Sequence of chain 1.C:
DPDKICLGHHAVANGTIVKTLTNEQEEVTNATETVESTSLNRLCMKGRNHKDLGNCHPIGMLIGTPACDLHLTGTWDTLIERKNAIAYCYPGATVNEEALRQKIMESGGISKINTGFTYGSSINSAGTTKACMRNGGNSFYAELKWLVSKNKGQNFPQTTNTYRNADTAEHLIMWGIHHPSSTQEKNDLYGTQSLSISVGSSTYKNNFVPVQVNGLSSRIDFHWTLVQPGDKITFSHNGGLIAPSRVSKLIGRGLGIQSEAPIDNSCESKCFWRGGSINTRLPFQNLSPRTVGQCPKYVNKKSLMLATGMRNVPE

Binding-site contacts:
Ligand atom O5 contacts residue ASN30 of chain 1.C at 2.4 Å (h-bond).
Ligand atom C1 contacts residue ASN30 of chain 1.C at 1.4 Å.
Ligand atom C4 contacts residue ASN30 of chain 1.C at 4.3 Å.
Ligand atom C5 contacts residue ASN30 of chain 1.C at 3.7 Å.
Ligand atom O7 contacts residue ASN30 of chain 1.C at 3.8 Å.
Ligand atom C2 contacts residue ASN30 of chain 1.C at 2.5 Å.
Ligand atom C7 contacts residue ASN30 of chain 1.C at 3.5 Å.
Ligand atom N2 contacts residue ASN30 of chain 1.C at 2.9 Å (h-bond).
Ligand atom C3 contacts residue ASN30 of chain 1.C at 3.8 Å.

This protein binds this small molecule.
Small molecule (SMILES): CC(=O)N[C@@H]1[C@@H](O)[C@H](O)[C@@H](CO)O[C@H]1O